Sequence of chain 1.B:
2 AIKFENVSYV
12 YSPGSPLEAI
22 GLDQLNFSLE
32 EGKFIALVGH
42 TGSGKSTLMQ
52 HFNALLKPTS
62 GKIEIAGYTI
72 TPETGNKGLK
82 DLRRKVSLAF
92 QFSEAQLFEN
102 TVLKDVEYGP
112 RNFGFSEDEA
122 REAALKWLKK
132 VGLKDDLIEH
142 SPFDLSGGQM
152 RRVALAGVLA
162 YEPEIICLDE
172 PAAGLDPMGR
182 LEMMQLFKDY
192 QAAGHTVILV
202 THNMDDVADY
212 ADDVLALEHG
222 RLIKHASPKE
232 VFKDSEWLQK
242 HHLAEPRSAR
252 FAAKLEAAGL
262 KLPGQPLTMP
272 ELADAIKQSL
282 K

Sequence of chain 1.A:
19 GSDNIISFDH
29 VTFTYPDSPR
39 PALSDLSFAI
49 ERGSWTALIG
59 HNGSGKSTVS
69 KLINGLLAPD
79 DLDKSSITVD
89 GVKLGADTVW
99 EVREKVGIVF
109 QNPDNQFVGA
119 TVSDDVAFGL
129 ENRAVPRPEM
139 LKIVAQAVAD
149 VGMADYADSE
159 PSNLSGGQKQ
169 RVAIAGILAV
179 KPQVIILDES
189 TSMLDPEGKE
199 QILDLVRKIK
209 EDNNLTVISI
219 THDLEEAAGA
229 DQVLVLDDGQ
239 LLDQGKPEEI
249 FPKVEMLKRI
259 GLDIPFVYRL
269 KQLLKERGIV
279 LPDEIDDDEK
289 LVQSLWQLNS

The small molecule below binds the protein below.
Small molecule (SMILES): Nc1ncnc2c1ncn2[C@@H]1O[C@H](CO[P](=O)(O)O[P](=O)(O)NP(=O)(O)O)[C@@H](O)[C@H]1O

Binding-site contacts:
Ligand atom N9 contacts residue PHE31 of chain 1.A at 3.4 Å.
Ligand atom O1G contacts residue ASP186 of chain 1.A at 4.0 Å.
Ligand atom O2B contacts residue ASN60 of chain 1.A at 3.5 Å (h-bond).
Ligand atom O2B contacts residue HIS220 of chain 1.A at 3.6 Å.
Ligand atom O5' contacts residue GLY61 of chain 1.A at 3.6 Å.
Ligand atom O1B contacts residue GLY61 of chain 1.A at 3.4 Å (h-bond).
Ligand atom C2 contacts residue LYS69 of chain 1.A at 3.8 Å.
Ligand atom C6 contacts residue PHE31 of chain 1.A at 3.8 Å (hydrophobic).
Ligand atom C5 contacts residue PHE31 of chain 1.A at 3.6 Å (hydrophobic).
Ligand atom C4 contacts residue PHE31 of chain 1.A at 3.3 Å (hydrophobic).
Ligand atom C2 contacts residue PHE31 of chain 1.A at 3.9 Å (hydrophobic).
Ligand atom N3 contacts residue PHE31 of chain 1.A at 3.6 Å.
Ligand atom O1B contacts residue ASN60 of chain 1.A at 3.4 Å.
Ligand atom C1' contacts residue PHE31 of chain 1.A at 3.4 Å (hydrophobic).
Ligand atom PB contacts residue LYS64 of chain 1.A at 3.9 Å.
Ligand atom O4' contacts residue PHE31 of chain 1.A at 3.1 Å.
Ligand atom O5' contacts residue GLY63 of chain 1.A at 3.8 Å.
Ligand atom N6 contacts residue THR32 of chain 1.A at 3.1 Å.
Ligand atom O2A contacts residue SER65 of chain 1.A at 2.8 Å (h-bond).
Ligand atom O2G contacts residue SER65 of chain 1.A at 3.1 Å.
Ligand atom PA contacts residue LYS64 of chain 1.A at 4.0 Å.
Ligand atom N6 contacts residue PHE31 of chain 1.A at 4.1 Å.
Ligand atom O2A contacts residue LYS64 of chain 1.A at 3.5 Å (salt-bridge).
Ligand atom O5' contacts residue SER65 of chain 1.A at 4.0 Å.
Ligand atom O1A contacts residue SER65 of chain 1.A at 3.8 Å.
Ligand atom O2B contacts residue LYS64 of chain 1.A at 3.3 Å.
Ligand atom O3A contacts residue LYS64 of chain 1.A at 3.2 Å (salt-bridge).
Ligand atom O3G contacts residue LYS64 of chain 1.A at 3.8 Å.
Ligand atom C8 contacts residue PHE31 of chain 1.A at 3.8 Å (hydrophobic).
Ligand atom N7 contacts residue PHE31 of chain 1.A at 3.7 Å.
Ligand atom PB contacts residue GLY61 of chain 1.A at 3.8 Å.
Ligand atom O3A contacts residue GLY61 of chain 1.A at 3.1 Å (h-bond).
Ligand atom C5' contacts residue SER65 of chain 1.A at 3.4 Å.
Ligand atom O1G contacts residue GLN109 of chain 1.A at 2.7 Å (h-bond).
Ligand atom O1G contacts residue GLU187 of chain 1.A at 3.8 Å.
Ligand atom O3A contacts residue ASN60 of chain 1.A at 4.1 Å.
Ligand atom PA contacts residue SER65 of chain 1.A at 3.7 Å.
Ligand atom C3' contacts residue GLY61 of chain 1.A at 3.9 Å.
Ligand atom N1 contacts residue PHE31 of chain 1.A at 4.0 Å.
Ligand atom O3' contacts residue GLY61 of chain 1.A at 2.9 Å.